This protein binds this small molecule.
Small molecule (SMILES): CC(=O)N[C@@H]1[C@@H](O)[C@H](O)[C@@H](CO)O[C@H]1O

Binding-site contacts:
Ligand atom C3 contacts residue ASN269 of chain 46.F at 3.1 Å.
Ligand atom C2 contacts residue ASN269 of chain 46.F at 2.5 Å.
Ligand atom C5 contacts residue ASN269 of chain 46.F at 3.0 Å.
Ligand atom C7 contacts residue TRP97 of chain 46.F at 3.3 Å (hydrophobic).
Ligand atom C8 contacts residue TRP97 of chain 46.F at 4.0 Å (hydrophobic).
Ligand atom C4 contacts residue TRP97 of chain 46.F at 4.1 Å (hydrophobic).
Ligand atom O5 contacts residue ASN269 of chain 46.F at 2.4 Å (h-bond).
Ligand atom C1 contacts residue TRP97 of chain 46.F at 4.2 Å (hydrophobic).
Ligand atom C3 contacts residue TRP97 of chain 46.F at 2.7 Å (hydrophobic).
Ligand atom N2 contacts residue TRP97 of chain 46.F at 2.4 Å (h-bond).
Ligand atom O3 contacts residue PRO95 of chain 46.F at 4.4 Å.
Ligand atom C4 contacts residue ASN269 of chain 46.F at 3.7 Å.
Ligand atom C7 contacts residue ASN269 of chain 46.F at 3.5 Å.
Ligand atom N2 contacts residue ASN269 of chain 46.F at 2.8 Å (h-bond).
Ligand atom C6 contacts residue ASN269 of chain 46.F at 4.3 Å.
Ligand atom C1 contacts residue ASN269 of chain 46.F at 1.4 Å.
Ligand atom O4 contacts residue TRP97 of chain 46.F at 3.8 Å.
Ligand atom O3 contacts residue TRP97 of chain 46.F at 2.5 Å (h-bond).
Ligand atom O3 contacts residue ASN269 of chain 46.F at 4.4 Å.
Ligand atom C2 contacts residue TRP97 of chain 46.F at 3.1 Å (hydrophobic).
Ligand atom O7 contacts residue TRP97 of chain 46.F at 3.8 Å.
Ligand atom O7 contacts residue ASN269 of chain 46.F at 3.4 Å (h-bond).
Ligand atom C8 contacts residue PRO99 of chain 46.F at 3.9 Å (hydrophobic).

Sequence of chain 46.F:
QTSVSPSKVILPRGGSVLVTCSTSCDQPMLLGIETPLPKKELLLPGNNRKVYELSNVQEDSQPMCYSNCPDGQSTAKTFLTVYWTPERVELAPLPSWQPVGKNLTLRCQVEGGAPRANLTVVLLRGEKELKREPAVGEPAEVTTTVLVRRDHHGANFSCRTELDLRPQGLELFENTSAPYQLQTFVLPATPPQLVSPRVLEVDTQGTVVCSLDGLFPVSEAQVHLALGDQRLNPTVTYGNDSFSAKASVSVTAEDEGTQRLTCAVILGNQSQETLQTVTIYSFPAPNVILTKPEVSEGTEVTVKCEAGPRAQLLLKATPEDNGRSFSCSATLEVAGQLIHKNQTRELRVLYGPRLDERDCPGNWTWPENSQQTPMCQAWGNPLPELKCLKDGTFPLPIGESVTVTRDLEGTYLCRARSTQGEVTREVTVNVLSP